Binding-site contacts:
Ligand atom C5 contacts residue ARG227 of chain 1.L at 3.2 Å.
Ligand atom O2G contacts residue LYS271 of chain 1.I at 3.0 Å (salt-bridge).
Ligand atom C4 contacts residue ARG227 of chain 1.L at 3.0 Å.
Ligand atom O4' contacts residue ARG227 of chain 1.L at 3.1 Å (salt-bridge).
Ligand atom N6 contacts residue ASN252 of chain 1.L at 3.2 Å (h-bond).
Ligand atom PB contacts residue LYS271 of chain 1.I at 3.5 Å.
Ligand atom N9 contacts residue PHE51 of chain 1.I at 3.4 Å.
Ligand atom O1B contacts residue MG1 of chain 1.GC at 2.5 Å.
Ligand atom O3B contacts residue LYS271 of chain 1.I at 3.3 Å (salt-bridge).
Ligand atom N6 contacts residue ARG266 of chain 1.I at 3.4 Å.
Ligand atom O1A contacts residue LYS248 of chain 1.L at 2.5 Å (salt-bridge).
Ligand atom O2B contacts residue LYS271 of chain 1.I at 2.6 Å (salt-bridge).
Ligand atom O1G contacts residue LYS417 of chain 1.L at 3.0 Å (salt-bridge).
Ligand atom O3A contacts residue GTP1 of chain 1.IC at 2.9 Å (h-bond).
Ligand atom O2B contacts residue HIS270 of chain 1.I at 3.2 Å.
Ligand atom PA contacts residue LYS248 of chain 1.L at 3.2 Å.
Ligand atom C3' contacts residue VAL50 of chain 1.I at 3.3 Å (hydrophobic).
Ligand atom O3' contacts residue ASN13 of chain 1.J at 3.4 Å (h-bond).
Ligand atom PG contacts residue ARG246 of chain 1.L at 3.4 Å.
Ligand atom O2A contacts residue HIS270 of chain 1.I at 2.9 Å (h-bond).
Ligand atom C6 contacts residue ARG227 of chain 1.L at 3.5 Å.
Ligand atom O4' contacts residue ASN13 of chain 1.J at 3.4 Å.
Ligand atom N3 contacts residue ASN13 of chain 1.J at 2.9 Å (h-bond).
Ligand atom O1G contacts residue MG1 of chain 1.GC at 2.5 Å.
Ligand atom O1G contacts residue GTP1 of chain 1.IC at 2.7 Å (h-bond).
Ligand atom C2 contacts residue ASN13 of chain 1.J at 3.4 Å.
Ligand atom PB contacts residue GTP1 of chain 1.IC at 3.5 Å.
Ligand atom O2G contacts residue ARG246 of chain 1.L at 3.1 Å (salt-bridge).
Ligand atom O3' contacts residue VAL50 of chain 1.I at 2.4 Å (h-bond).
Ligand atom N3 contacts residue ARG227 of chain 1.L at 3.5 Å (salt-bridge).
Ligand atom N7 contacts residue ARG227 of chain 1.L at 3.2 Å (salt-bridge).
Ligand atom C8 contacts residue ARG227 of chain 1.L at 3.5 Å.
Ligand atom O2A contacts residue LYS248 of chain 1.L at 3.2 Å (salt-bridge).
Ligand atom O3B contacts residue LYS248 of chain 1.L at 3.0 Å (salt-bridge).
Ligand atom C1' contacts residue PHE51 of chain 1.I at 3.2 Å (hydrophobic).
Ligand atom O3' contacts residue GTP1 of chain 1.IC at 3.2 Å (h-bond).
Ligand atom N9 contacts residue ARG227 of chain 1.L at 3.2 Å (salt-bridge).
Ligand atom O1B contacts residue GTP1 of chain 1.IC at 2.5 Å (h-bond).
Ligand atom C2' contacts residue PHE51 of chain 1.I at 3.4 Å (hydrophobic).
Ligand atom O3G contacts residue ARG246 of chain 1.L at 2.9 Å (salt-bridge).

The small molecule below binds the protein below.
Small molecule (SMILES): Nc1ncnc2c1ncn2[C@H]1C[C@H](O)[C@@H](CO[P](=O)(O)O[P](=O)(O)OP(=O)(O)O)O1

Sequence of chain 1.J:
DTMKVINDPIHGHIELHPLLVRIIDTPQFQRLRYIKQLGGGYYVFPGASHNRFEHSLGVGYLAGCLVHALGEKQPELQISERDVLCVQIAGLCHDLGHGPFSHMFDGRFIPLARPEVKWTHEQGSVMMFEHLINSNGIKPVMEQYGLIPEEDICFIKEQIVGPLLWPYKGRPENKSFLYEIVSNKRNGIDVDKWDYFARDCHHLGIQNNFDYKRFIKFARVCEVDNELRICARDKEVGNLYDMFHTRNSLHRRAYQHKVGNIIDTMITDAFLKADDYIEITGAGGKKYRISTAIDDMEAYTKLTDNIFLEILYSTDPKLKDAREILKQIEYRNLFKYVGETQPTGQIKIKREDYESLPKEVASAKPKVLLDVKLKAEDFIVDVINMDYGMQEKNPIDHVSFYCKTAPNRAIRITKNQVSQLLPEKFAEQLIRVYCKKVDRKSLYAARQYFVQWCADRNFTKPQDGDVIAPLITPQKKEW

Sequence of chain 1.L:
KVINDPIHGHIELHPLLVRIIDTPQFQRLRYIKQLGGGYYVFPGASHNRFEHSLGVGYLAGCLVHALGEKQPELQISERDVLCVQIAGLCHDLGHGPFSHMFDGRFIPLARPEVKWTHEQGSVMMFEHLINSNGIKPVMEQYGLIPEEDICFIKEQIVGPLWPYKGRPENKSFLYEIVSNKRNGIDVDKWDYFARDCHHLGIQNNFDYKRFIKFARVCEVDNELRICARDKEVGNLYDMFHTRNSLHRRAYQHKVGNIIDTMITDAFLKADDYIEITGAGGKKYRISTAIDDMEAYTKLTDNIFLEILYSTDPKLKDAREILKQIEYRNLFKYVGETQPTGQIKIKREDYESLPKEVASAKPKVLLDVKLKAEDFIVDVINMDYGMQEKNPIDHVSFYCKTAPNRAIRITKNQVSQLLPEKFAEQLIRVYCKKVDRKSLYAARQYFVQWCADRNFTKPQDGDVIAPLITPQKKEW

Sequence of chain 1.I:
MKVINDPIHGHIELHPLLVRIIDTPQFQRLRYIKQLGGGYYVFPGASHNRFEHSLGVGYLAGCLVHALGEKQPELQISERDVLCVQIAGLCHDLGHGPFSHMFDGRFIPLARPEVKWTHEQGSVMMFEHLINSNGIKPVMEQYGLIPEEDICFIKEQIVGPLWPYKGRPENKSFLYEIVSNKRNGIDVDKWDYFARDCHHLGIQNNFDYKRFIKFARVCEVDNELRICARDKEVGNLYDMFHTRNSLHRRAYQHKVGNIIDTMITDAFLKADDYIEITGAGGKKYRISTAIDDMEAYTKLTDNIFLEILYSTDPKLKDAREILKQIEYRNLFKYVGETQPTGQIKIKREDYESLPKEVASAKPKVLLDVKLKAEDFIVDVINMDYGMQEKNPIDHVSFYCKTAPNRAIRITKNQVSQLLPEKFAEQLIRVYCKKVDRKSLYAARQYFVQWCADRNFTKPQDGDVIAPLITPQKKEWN